Binding-site contacts:
Ligand atom F02 contacts residue MET119 of chain 1.A at 3.6 Å.
Ligand atom C15 contacts residue LEU89 of chain 1.A at 4.0 Å (hydrophobic).
Ligand atom C10 contacts residue PHE102 of chain 1.A at 3.8 Å (hydrophobic).
Ligand atom C17 contacts residue LEU44 of chain 1.A at 4.1 Å (hydrophobic).
Ligand atom C16 contacts residue GLU51 of chain 1.A at 3.4 Å.
Ligand atom O01 contacts residue LEU85 of chain 1.A at 4.0 Å.
Ligand atom F01 contacts residue MET119 of chain 1.A at 3.3 Å.
Ligand atom O01 contacts residue GLU51 of chain 1.A at 2.5 Å (salt-bridge).
Ligand atom C04 contacts residue LEU82 of chain 1.A at 4.0 Å (hydrophobic).
Ligand atom C14 contacts residue LEU85 of chain 1.A at 4.1 Å (hydrophobic).
Ligand atom F02 contacts residue MET41 of chain 1.A at 3.9 Å.
Ligand atom C03 contacts residue MET41 of chain 1.A at 4.0 Å (hydrophobic).
Ligand atom C08 contacts residue MET119 of chain 1.A at 3.6 Å (hydrophobic).
Ligand atom C07 contacts residue HIS222 of chain 1.A at 4.0 Å.
Ligand atom C17 contacts residue PHE102 of chain 1.A at 4.0 Å (hydrophobic).
Ligand atom F02 contacts residue LEU223 of chain 1.A at 3.3 Å.
Ligand atom F03 contacts residue GLY219 of chain 1.A at 3.2 Å.
Ligand atom C01 contacts residue LEU238 of chain 1.A at 4.1 Å (hydrophobic).
Ligand atom C02 contacts residue LEU223 of chain 1.A at 3.9 Å (hydrophobic).
Ligand atom C18 contacts residue PHE102 of chain 1.A at 4.0 Å (hydrophobic).
Ligand atom C09 contacts residue LEU126 of chain 1.A at 3.5 Å (hydrophobic).
Ligand atom C01 contacts residue ALA48 of chain 1.A at 3.8 Å (hydrophobic).
Ligand atom C03 contacts residue THR45 of chain 1.A at 3.7 Å.
Ligand atom C07 contacts residue MET119 of chain 1.A at 3.9 Å (hydrophobic).
Ligand atom C08 contacts residue ILE122 of chain 1.A at 4.0 Å (hydrophobic).
Ligand atom C03 contacts residue LEU44 of chain 1.A at 3.7 Å (hydrophobic).
Ligand atom F01 contacts residue HIS222 of chain 1.A at 3.4 Å.
Ligand atom O01 contacts residue ARG92 of chain 1.A at 3.1 Å (salt-bridge).
Ligand atom O02 contacts residue LEU44 of chain 1.A at 2.8 Å (h-bond).
Ligand atom F01 contacts residue ILE122 of chain 1.A at 3.6 Å.
Ligand atom C17 contacts residue GLU51 of chain 1.A at 3.6 Å.
Ligand atom C18 contacts residue LEU44 of chain 1.A at 3.9 Å (hydrophobic).
Ligand atom F02 contacts residue HIS222 of chain 1.A at 3.4 Å.
Ligand atom N01 contacts residue LEU82 of chain 1.A at 4.0 Å.
Ligand atom O02 contacts residue ALA48 of chain 1.A at 4.0 Å.
Ligand atom C16 contacts residue ARG92 of chain 1.A at 4.1 Å.
Ligand atom C15 contacts residue LEU85 of chain 1.A at 3.4 Å (hydrophobic).
Ligand atom C09 contacts residue PHE123 of chain 1.A at 4.1 Å (hydrophobic).
Ligand atom C13 contacts residue PHE102 of chain 1.A at 4.1 Å (hydrophobic).
Ligand atom F03 contacts residue LEU223 of chain 1.A at 3.8 Å.

The protein below binds the small molecule below.
Small molecule (SMILES): CC(C)Cn1nc2c(C(F)(F)F)cccc2c1-c1ccc(O)cc1O

Sequence of chain 1.A:
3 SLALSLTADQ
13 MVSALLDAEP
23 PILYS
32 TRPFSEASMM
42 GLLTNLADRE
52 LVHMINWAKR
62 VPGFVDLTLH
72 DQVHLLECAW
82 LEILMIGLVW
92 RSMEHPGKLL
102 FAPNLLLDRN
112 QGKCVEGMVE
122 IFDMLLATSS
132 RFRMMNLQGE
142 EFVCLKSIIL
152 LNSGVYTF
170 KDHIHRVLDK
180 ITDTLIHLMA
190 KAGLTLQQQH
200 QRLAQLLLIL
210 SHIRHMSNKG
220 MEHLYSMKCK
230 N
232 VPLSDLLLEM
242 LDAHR